Sequence of chain 20.A:
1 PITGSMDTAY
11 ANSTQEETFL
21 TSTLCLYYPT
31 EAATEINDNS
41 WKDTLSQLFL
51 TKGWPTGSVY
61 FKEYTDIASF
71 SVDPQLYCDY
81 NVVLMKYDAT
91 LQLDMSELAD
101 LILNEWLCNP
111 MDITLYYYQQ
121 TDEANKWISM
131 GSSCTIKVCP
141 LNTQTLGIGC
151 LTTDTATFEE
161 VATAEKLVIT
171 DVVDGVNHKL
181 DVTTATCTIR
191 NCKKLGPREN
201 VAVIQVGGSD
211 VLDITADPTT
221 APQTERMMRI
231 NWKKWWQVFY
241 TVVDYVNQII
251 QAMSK

Binding-site contacts:
Ligand atom O5 contacts residue ASN12 of chain 20.A at 2.5 Å (h-bond).
Ligand atom C1 contacts residue ASN12 of chain 20.A at 2.1 Å.
Ligand atom N2 contacts residue ASN12 of chain 20.A at 4.0 Å.
Ligand atom C2 contacts residue ASN12 of chain 20.A at 3.5 Å.
Ligand atom C7 contacts residue ASN12 of chain 20.A at 4.3 Å.
Ligand atom O7 contacts residue ASN12 of chain 20.A at 4.2 Å.
Ligand atom C5 contacts residue ASN12 of chain 20.A at 3.9 Å.

A protein and the small-molecule ligand that binds it are described below.
Small molecule (SMILES): CC(=O)N[C@H]1[C@H](O[C@H]2[C@H](O)[C@@H](NC(C)=O)CO[C@@H]2CO)O[C@H](CO)[C@@H](O)[C@@H]1O